A protein and the small-molecule ligand that binds it are described below.
Small molecule (SMILES): CC(=O)N[C@@H]1[C@@H](O)[C@H](O)[C@@H](CO)O[C@H]1O

Sequence of chain 1.A:
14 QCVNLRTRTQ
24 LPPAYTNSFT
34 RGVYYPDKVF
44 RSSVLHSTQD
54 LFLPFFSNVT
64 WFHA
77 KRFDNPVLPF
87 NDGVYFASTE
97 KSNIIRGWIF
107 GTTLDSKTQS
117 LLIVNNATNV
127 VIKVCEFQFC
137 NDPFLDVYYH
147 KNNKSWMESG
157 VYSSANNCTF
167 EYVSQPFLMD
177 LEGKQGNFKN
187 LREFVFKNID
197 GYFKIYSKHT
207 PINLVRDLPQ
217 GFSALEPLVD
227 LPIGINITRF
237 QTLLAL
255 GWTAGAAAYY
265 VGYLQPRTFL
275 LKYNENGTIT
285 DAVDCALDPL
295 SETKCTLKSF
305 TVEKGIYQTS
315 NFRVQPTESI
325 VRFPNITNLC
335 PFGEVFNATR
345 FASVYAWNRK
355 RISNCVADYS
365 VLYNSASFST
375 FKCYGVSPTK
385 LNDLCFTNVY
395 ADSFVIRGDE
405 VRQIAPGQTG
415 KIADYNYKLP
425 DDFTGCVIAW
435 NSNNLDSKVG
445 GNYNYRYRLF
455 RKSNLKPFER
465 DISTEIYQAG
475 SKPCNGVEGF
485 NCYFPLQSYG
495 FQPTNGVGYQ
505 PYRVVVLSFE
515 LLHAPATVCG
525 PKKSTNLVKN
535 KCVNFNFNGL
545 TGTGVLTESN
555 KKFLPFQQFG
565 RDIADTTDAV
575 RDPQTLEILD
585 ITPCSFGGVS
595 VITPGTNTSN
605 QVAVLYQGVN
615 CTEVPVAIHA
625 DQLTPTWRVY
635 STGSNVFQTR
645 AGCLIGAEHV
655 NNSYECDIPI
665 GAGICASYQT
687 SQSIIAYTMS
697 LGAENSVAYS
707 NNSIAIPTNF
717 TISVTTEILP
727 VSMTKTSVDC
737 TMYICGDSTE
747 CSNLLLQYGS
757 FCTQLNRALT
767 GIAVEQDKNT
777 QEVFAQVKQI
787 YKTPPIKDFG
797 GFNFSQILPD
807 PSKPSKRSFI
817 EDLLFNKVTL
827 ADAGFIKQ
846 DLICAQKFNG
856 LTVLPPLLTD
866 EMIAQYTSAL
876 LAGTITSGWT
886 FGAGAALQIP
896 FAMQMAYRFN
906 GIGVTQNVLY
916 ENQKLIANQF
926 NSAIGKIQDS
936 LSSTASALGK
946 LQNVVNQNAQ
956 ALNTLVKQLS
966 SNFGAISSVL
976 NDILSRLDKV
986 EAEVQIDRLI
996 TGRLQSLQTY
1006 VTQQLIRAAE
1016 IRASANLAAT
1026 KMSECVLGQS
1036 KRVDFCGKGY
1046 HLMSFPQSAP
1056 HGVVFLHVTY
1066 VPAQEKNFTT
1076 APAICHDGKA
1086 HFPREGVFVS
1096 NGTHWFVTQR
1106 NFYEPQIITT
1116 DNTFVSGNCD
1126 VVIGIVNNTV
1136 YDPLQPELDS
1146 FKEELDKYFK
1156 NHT

Binding-site contacts:
Ligand atom C1 contacts residue ASN329 of chain 1.A at 1.4 Å.
Ligand atom C7 contacts residue ASN329 of chain 1.A at 4.1 Å.
Ligand atom C5 contacts residue GLN578 of chain 1.A at 4.2 Å.
Ligand atom C3 contacts residue ASN329 of chain 1.A at 3.8 Å.
Ligand atom N2 contacts residue ASN329 of chain 1.A at 3.0 Å (h-bond).
Ligand atom O5 contacts residue ASN329 of chain 1.A at 2.3 Å (h-bond).
Ligand atom C6 contacts residue GLN578 of chain 1.A at 3.5 Å.
Ligand atom C2 contacts residue ASN329 of chain 1.A at 2.5 Å.
Ligand atom C5 contacts residue ASN329 of chain 1.A at 3.7 Å.
Ligand atom C4 contacts residue ASN329 of chain 1.A at 4.2 Å.
Ligand atom O6 contacts residue GLN578 of chain 1.A at 3.6 Å.
Ligand atom O5 contacts residue GLN578 of chain 1.A at 3.7 Å.